Binding-site contacts:
Ligand atom O3P contacts residue ASP136 of chain 1.A at 4.3 Å.
Ligand atom O4P contacts residue ASN134 of chain 1.A at 4.1 Å.
Ligand atom C1 contacts residue GLU266 of chain 1.A at 3.6 Å.
Ligand atom O4P contacts residue LYS159 of chain 1.A at 4.0 Å.
Ligand atom C3 contacts residue GLY132 of chain 1.A at 4.1 Å.
Ligand atom O1P contacts residue PHE135 of chain 1.A at 4.4 Å.
Ligand atom P contacts residue ALA133 of chain 1.A at 3.9 Å.
Ligand atom O1 contacts residue LYS131 of chain 1.A at 3.6 Å.
Ligand atom O2P contacts residue ASP136 of chain 1.A at 2.9 Å (salt-bridge).
Ligand atom O2P contacts residue ASN134 of chain 1.A at 3.4 Å.
Ligand atom O3P contacts residue LYS131 of chain 1.A at 3.6 Å.
Ligand atom O4P contacts residue MSE267 of chain 1.A at 3.3 Å.
Ligand atom O2P contacts residue PHE135 of chain 1.A at 3.1 Å (h-bond).
Ligand atom O3P contacts residue ALA133 of chain 1.A at 3.4 Å (h-bond).
Ligand atom O3P contacts residue VAL130 of chain 1.A at 3.7 Å.
Ligand atom O4P contacts residue ALA133 of chain 1.A at 3.4 Å (h-bond).
Ligand atom O3P contacts residue ASN134 of chain 1.A at 3.5 Å (h-bond).
Ligand atom O2P contacts residue ALA133 of chain 1.A at 3.9 Å.
Ligand atom P contacts residue GLY132 of chain 1.A at 3.8 Å.
Ligand atom O1P contacts residue GLY132 of chain 1.A at 4.5 Å.
Ligand atom O1 contacts residue GLU266 of chain 1.A at 3.8 Å.
Ligand atom O3P contacts residue GLY132 of chain 1.A at 2.8 Å (h-bond).
Ligand atom P contacts residue ASP136 of chain 1.A at 4.0 Å.
Ligand atom P contacts residue ASN134 of chain 1.A at 3.8 Å.
Ligand atom O3P contacts residue PHE135 of chain 1.A at 3.0 Å (h-bond).
Ligand atom O1P contacts residue ASP136 of chain 1.A at 4.3 Å.
Ligand atom O4P contacts residue GLY132 of chain 1.A at 3.3 Å.
Ligand atom C3 contacts residue MSE267 of chain 1.A at 4.1 Å.
Ligand atom O2 contacts residue GLU266 of chain 1.A at 3.6 Å (salt-bridge).
Ligand atom P contacts residue PHE135 of chain 1.A at 3.6 Å.
Ligand atom O1 contacts residue MSE267 of chain 1.A at 4.4 Å.

The small molecule below binds the protein below.
Small molecule (SMILES): O=P(O)(O)OC[C@H](O)CO

Sequence of chain 1.A:
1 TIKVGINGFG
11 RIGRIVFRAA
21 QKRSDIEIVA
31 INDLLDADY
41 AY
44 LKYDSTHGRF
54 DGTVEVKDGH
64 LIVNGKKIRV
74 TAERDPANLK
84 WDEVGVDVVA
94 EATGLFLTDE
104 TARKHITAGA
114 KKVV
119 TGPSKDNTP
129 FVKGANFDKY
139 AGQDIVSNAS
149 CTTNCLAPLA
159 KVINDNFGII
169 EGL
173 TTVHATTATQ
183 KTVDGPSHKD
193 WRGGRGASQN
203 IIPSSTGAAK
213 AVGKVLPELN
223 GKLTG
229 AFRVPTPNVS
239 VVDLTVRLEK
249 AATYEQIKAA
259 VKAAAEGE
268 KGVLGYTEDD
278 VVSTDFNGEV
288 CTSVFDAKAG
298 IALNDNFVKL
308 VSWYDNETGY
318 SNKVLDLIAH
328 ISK